Sequence of chain 49.A:
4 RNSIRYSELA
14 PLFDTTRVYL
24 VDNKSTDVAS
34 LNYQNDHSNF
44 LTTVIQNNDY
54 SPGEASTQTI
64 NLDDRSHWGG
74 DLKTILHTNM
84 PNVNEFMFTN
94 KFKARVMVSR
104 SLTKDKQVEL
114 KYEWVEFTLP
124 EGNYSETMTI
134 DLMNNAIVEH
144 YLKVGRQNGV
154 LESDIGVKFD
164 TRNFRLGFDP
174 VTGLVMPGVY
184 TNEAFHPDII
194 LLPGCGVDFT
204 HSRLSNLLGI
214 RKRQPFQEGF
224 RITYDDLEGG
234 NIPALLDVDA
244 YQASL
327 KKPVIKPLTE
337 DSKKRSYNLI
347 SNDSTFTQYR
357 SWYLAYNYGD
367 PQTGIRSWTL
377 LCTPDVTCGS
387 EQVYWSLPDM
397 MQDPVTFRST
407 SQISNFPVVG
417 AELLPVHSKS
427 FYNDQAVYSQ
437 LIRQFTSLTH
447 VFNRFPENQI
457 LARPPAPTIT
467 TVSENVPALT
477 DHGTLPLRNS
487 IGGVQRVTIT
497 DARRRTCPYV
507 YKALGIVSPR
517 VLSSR

Binding-site contacts:
Ligand atom O3S contacts residue ARG224 of chain 49.A at 2.9 Å (salt-bridge).
Ligand atom C2 contacts residue TRP374 of chain 49.A at 4.1 Å (hydrophobic).
Ligand atom O3S contacts residue TRP374 of chain 49.A at 3.3 Å.
Ligand atom O2S contacts residue ARG224 of chain 49.A at 4.5 Å.
Ligand atom C5 contacts residue C151 of chain 49.D at 4.0 Å.
Ligand atom C3 contacts residue TRP374 of chain 49.A at 4.3 Å (hydrophobic).
Ligand atom O1S contacts residue PHE223 of chain 49.A at 4.5 Å.
Ligand atom O2S contacts residue GLY222 of chain 49.A at 3.3 Å (h-bond).
Ligand atom C6 contacts residue C151 of chain 49.D at 4.2 Å.
Ligand atom C12 contacts residue C151 of chain 49.D at 3.4 Å.
Ligand atom O3S contacts residue PHE223 of chain 49.A at 3.9 Å.
Ligand atom C16 contacts residue ASP229 of chain 49.A at 4.3 Å.
Ligand atom S1 contacts residue TRP374 of chain 49.A at 4.0 Å.
Ligand atom C11 contacts residue C151 of chain 49.D at 3.5 Å.
Ligand atom C8 contacts residue C151 of chain 49.D at 3.7 Å.
Ligand atom S1 contacts residue GLY222 of chain 49.A at 3.0 Å (h-bond).
Ligand atom S1 contacts residue LYS215 of chain 49.A at 4.1 Å.
Ligand atom C1 contacts residue TRP374 of chain 49.A at 3.6 Å (hydrophobic).
Ligand atom O3S contacts residue GLY222 of chain 49.A at 2.9 Å (h-bond).
Ligand atom C9 contacts residue C151 of chain 49.D at 3.4 Å.
Ligand atom O1S contacts residue LYS215 of chain 49.A at 2.7 Å (salt-bridge).
Ligand atom S1 contacts residue ARG224 of chain 49.A at 4.3 Å.
Ligand atom O1S contacts residue TRP374 of chain 49.A at 4.3 Å.
Ligand atom C7 contacts residue C151 of chain 49.D at 3.4 Å.
Ligand atom O1S contacts residue GLY222 of chain 49.A at 2.3 Å (h-bond).
Ligand atom C13 contacts residue C151 of chain 49.D at 4.5 Å.
Ligand atom C10 contacts residue C151 of chain 49.D at 3.4 Å.

The small molecule below binds the protein below.
Small molecule (SMILES): CCCCCCCCCCCC[N+](C)(C)CCCS(=O)(=O)O